Sequence of chain 1.C:
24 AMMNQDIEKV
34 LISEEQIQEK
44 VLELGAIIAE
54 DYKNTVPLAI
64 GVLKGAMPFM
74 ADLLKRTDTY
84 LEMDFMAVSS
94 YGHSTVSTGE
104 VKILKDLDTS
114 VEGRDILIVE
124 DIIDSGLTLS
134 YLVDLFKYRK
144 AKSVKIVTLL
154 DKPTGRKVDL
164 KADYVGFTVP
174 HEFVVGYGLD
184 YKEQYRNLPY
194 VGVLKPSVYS

This small molecule binds to this protein.
Small molecule (SMILES): OC[C@H]1O[C@@](CO)(O[C@H]2O[C@H](CO)[C@@H](O)[C@H](O)[C@H]2O)[C@@H](O)[C@@H]1O

Binding-site contacts:
Ligand atom C3 contacts residue THR171 of chain 1.C at 4.5 Å.
Ligand atom C2 contacts residue THR171 of chain 1.C at 3.8 Å.
Ligand atom O6 contacts residue PHE170 of chain 1.C at 3.5 Å.
Ligand atom O1 contacts residue THR171 of chain 1.C at 3.0 Å (h-bond).
Ligand atom O6 contacts residue ILE35 of chain 1.C at 4.3 Å.
Ligand atom O6 contacts residue LYS43 of chain 1.C at 3.5 Å (salt-bridge).
Ligand atom C2 contacts residue THR171 of chain 1.C at 3.6 Å.
Ligand atom O5 contacts residue PHE170 of chain 1.C at 4.3 Å.
Ligand atom O2 contacts residue THR171 of chain 1.C at 4.3 Å.
Ligand atom O6 contacts residue GLY169 of chain 1.C at 3.6 Å.
Ligand atom O3 contacts residue THR171 of chain 1.C at 3.9 Å.
Ligand atom O2 contacts residue THR171 of chain 1.C at 3.8 Å.
Ligand atom C6 contacts residue PHE170 of chain 1.C at 4.1 Å (hydrophobic).
Ligand atom C1 contacts residue THR171 of chain 1.C at 3.6 Å.
Ligand atom C5 contacts residue THR171 of chain 1.C at 4.0 Å.
Ligand atom O6 contacts residue LEU34 of chain 1.C at 4.0 Å.
Ligand atom O1 contacts residue VAL172 of chain 1.C at 4.3 Å.
Ligand atom O5 contacts residue THR171 of chain 1.C at 3.0 Å (h-bond).
Ligand atom O5 contacts residue THR171 of chain 1.C at 4.2 Å.
Ligand atom C1 contacts residue THR171 of chain 1.C at 3.7 Å.
Ligand atom O1 contacts residue PRO173 of chain 1.C at 3.8 Å.